Sequence of chain 1.A:
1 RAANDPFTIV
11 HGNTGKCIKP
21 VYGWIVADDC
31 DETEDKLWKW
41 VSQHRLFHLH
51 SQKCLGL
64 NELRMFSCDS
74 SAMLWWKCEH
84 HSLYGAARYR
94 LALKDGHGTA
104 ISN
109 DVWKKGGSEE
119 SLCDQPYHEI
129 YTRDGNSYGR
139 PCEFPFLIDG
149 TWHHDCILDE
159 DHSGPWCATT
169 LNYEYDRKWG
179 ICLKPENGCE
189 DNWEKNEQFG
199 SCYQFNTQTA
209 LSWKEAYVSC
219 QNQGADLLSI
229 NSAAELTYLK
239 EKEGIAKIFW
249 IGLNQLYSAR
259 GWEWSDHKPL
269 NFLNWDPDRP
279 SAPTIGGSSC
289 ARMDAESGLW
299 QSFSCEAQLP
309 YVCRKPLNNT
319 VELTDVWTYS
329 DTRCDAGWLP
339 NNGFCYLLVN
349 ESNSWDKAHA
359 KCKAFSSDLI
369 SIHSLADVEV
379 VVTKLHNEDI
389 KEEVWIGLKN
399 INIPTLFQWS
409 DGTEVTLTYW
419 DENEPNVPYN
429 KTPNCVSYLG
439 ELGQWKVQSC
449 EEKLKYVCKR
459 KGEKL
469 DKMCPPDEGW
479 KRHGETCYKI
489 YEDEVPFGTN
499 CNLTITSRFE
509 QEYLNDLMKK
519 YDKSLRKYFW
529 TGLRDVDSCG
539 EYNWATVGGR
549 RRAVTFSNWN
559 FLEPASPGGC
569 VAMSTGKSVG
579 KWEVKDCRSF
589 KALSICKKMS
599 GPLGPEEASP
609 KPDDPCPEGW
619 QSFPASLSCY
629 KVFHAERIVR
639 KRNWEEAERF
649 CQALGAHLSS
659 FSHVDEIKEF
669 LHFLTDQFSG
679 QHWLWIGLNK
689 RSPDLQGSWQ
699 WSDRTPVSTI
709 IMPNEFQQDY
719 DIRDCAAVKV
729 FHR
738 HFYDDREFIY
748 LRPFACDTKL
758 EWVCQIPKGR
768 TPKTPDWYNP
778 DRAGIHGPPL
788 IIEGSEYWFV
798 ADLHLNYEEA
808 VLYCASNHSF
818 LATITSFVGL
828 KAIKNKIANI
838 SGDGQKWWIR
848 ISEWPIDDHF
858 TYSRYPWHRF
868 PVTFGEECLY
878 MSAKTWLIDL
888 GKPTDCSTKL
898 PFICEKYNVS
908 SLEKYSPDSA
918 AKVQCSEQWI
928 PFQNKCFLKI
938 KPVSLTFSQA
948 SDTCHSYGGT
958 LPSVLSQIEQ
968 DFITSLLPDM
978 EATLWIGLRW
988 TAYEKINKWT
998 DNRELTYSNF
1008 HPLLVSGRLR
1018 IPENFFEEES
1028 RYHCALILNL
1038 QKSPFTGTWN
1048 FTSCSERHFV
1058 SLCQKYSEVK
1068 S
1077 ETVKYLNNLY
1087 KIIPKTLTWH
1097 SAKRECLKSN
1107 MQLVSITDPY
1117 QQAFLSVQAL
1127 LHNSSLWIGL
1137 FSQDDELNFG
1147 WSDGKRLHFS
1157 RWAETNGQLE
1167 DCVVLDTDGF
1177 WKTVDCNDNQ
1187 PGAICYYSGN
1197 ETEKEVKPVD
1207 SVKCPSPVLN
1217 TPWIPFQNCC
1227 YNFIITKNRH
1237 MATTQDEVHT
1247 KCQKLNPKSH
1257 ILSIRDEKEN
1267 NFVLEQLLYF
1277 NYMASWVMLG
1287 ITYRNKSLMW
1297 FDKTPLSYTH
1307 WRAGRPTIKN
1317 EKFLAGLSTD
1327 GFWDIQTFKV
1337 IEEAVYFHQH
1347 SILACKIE

This small molecule binds to this protein.
Small molecule (SMILES): CC(=O)N[C@H]1[C@H](O[C@H]2[C@H](O)[C@@H](NC(C)=O)CO[C@@H]2CO)O[C@H](CO)[C@@H](O[C@@H]2O[C@H](CO)[C@@H](O)[C@H](O)[C@@H]2O)[C@@H]1O

Binding-site contacts:
Ligand atom C8 contacts residue LEU1035 of chain 1.A at 4.0 Å (hydrophobic).
Ligand atom N2 contacts residue ASN1047 of chain 1.A at 2.9 Å (h-bond).
Ligand atom C7 contacts residue LEU1035 of chain 1.A at 4.0 Å (hydrophobic).
Ligand atom O6 contacts residue PHE1048 of chain 1.A at 3.5 Å (h-bond).
Ligand atom C6 contacts residue PHE1048 of chain 1.A at 3.8 Å (hydrophobic).
Ligand atom C4 contacts residue ASN1047 of chain 1.A at 4.2 Å.
Ligand atom O5 contacts residue PHE1048 of chain 1.A at 3.4 Å (h-bond).
Ligand atom C6 contacts residue THR1049 of chain 1.A at 3.8 Å.
Ligand atom C5 contacts residue PHE1048 of chain 1.A at 4.0 Å (hydrophobic).
Ligand atom C7 contacts residue ASN1047 of chain 1.A at 3.8 Å.
Ligand atom O7 contacts residue ASN1047 of chain 1.A at 4.3 Å.
Ligand atom C5 contacts residue ASN1047 of chain 1.A at 3.7 Å.
Ligand atom C2 contacts residue ASN1047 of chain 1.A at 2.5 Å.
Ligand atom O5 contacts residue THR1049 of chain 1.A at 4.4 Å.
Ligand atom C1 contacts residue ASN1047 of chain 1.A at 1.4 Å.
Ligand atom O7 contacts residue LEU1035 of chain 1.A at 4.2 Å.
Ligand atom N2 contacts residue LEU1035 of chain 1.A at 4.4 Å.
Ligand atom O6 contacts residue THR1049 of chain 1.A at 4.0 Å.
Ligand atom C1 contacts residue PHE1048 of chain 1.A at 4.2 Å (hydrophobic).
Ligand atom O5 contacts residue ASN1047 of chain 1.A at 2.4 Å (h-bond).
Ligand atom C3 contacts residue ASN1047 of chain 1.A at 3.8 Å.
Ligand atom C8 contacts residue LEU1011 of chain 1.A at 4.4 Å (hydrophobic).